A protein and the small-molecule ligand that binds it are described below.
Small molecule (SMILES): CC(=O)N[C@H]1[C@H]([C@H](O)[C@H](O)CO)O[C@](O[P](=O)(O)OC[C@H]2O[C@@H](n3ccc(N)nc3=O)[C@H](O)[C@@H]2O)(C(=O)O)C[C@@H]1O

Sequence of chain 1.A:
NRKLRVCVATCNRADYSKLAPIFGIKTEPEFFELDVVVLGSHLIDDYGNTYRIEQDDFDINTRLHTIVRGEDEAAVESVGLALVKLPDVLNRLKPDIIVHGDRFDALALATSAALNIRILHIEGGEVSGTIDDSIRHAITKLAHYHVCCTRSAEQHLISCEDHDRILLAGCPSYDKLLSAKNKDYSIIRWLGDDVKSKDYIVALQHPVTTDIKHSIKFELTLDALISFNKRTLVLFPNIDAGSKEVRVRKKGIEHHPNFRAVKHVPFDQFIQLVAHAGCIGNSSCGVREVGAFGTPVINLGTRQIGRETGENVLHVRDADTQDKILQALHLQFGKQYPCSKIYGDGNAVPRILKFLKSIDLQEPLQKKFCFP

Binding-site contacts:
Ligand atom O2 contacts residue ASP53 of chain 1.A at 3.8 Å.
Ligand atom C2 contacts residue ASP53 of chain 1.A at 3.6 Å.
Ligand atom C4 contacts residue VAL262 of chain 1.A at 3.7 Å (hydrophobic).
Ligand atom O1B contacts residue ARG266 of chain 2.B at 3.2 Å (salt-bridge).
Ligand atom N3 contacts residue ASP53 of chain 1.A at 3.5 Å.
Ligand atom C6 contacts residue LYS280 of chain 1.A at 3.7 Å.
Ligand atom C18 contacts residue ALA278 of chain 1.A at 3.2 Å (hydrophobic).
Ligand atom N3 contacts residue LYS259 of chain 1.A at 3.1 Å (salt-bridge).
Ligand atom O4' contacts residue LYS280 of chain 1.A at 3.5 Å.
Ligand atom C2 contacts residue LYS259 of chain 1.A at 3.5 Å.
Ligand atom O3' contacts residue NCC1 of chain 2.H at 3.6 Å (h-bond).
Ligand atom O3P contacts residue LYS280 of chain 1.A at 3.5 Å.
Ligand atom O9 contacts residue LYS280 of chain 1.A at 3.2 Å (salt-bridge).
Ligand atom C17 contacts residue ALA278 of chain 1.A at 3.6 Å (hydrophobic).
Ligand atom C5' contacts residue ARG266 of chain 2.B at 3.6 Å.
Ligand atom C15 contacts residue HIS281 of chain 1.A at 3.8 Å.
Ligand atom C2' contacts residue GLU271 of chain 1.A at 3.8 Å.
Ligand atom O2' contacts residue ARG266 of chain 1.A at 3.6 Å.
Ligand atom O5' contacts residue ARG266 of chain 2.B at 3.3 Å.
Ligand atom C3' contacts residue GLU271 of chain 1.A at 3.1 Å.
Ligand atom O1P contacts residue ARG263 of chain 2.B at 3.4 Å (salt-bridge).
Ligand atom O9 contacts residue HIS281 of chain 1.A at 3.0 Å (h-bond).
Ligand atom O1A contacts residue ARG263 of chain 2.B at 3.3 Å (salt-bridge).
Ligand atom O2 contacts residue NCC1 of chain 2.H at 3.5 Å (h-bond).
Ligand atom O3' contacts residue GLU271 of chain 1.A at 2.7 Å (salt-bridge).
Ligand atom O5' contacts residue LYS280 of chain 1.A at 3.4 Å (salt-bridge).
Ligand atom P contacts residue LYS280 of chain 1.A at 3.5 Å.
Ligand atom O8 contacts residue LYS280 of chain 1.A at 3.1 Å (salt-bridge).
Ligand atom C4' contacts residue ARG266 of chain 2.B at 3.6 Å.
Ligand atom O1P contacts residue LYS280 of chain 1.A at 2.8 Å (salt-bridge).
Ligand atom C9 contacts residue ARG263 of chain 2.B at 3.6 Å.
Ligand atom O2P contacts residue ARG266 of chain 2.B at 3.3 Å (salt-bridge).
Ligand atom N4 contacts residue ASP53 of chain 1.A at 3.7 Å.
Ligand atom O8 contacts residue VAL279 of chain 1.A at 3.6 Å.
Ligand atom O1B contacts residue ARG263 of chain 2.B at 3.1 Å (salt-bridge).
Ligand atom O2' contacts residue NCC1 of chain 2.H at 3.0 Å (h-bond).
Ligand atom O2 contacts residue LYS259 of chain 1.A at 2.9 Å (salt-bridge).
Ligand atom C5 contacts residue ASP53 of chain 1.A at 3.4 Å.
Ligand atom O1B contacts residue LYS267 of chain 2.B at 3.8 Å.
Ligand atom C4 contacts residue ASP53 of chain 1.A at 3.7 Å.

Sequence of chain 2.B:
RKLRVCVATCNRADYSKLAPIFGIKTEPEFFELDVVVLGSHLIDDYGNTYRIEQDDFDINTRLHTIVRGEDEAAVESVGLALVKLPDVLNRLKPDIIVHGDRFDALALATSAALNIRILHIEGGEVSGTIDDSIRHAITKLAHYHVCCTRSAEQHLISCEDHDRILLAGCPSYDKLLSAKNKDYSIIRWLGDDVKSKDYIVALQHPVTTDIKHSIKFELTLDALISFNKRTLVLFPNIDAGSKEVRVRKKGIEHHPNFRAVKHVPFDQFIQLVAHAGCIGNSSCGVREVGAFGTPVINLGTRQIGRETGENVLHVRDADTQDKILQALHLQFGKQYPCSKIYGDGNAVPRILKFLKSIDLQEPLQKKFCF